Sequence of chain 2.A:
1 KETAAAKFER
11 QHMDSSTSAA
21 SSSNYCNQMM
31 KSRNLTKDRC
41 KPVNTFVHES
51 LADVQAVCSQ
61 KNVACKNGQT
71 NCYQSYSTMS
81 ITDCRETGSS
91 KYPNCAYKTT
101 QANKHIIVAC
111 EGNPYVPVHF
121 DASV

This protein binds this small molecule.
Small molecule (SMILES): O=C1CCCC1

Binding-site contacts:
Ligand atom C2 contacts residue MFW1 of chain 2.F at 4.5 Å.
Ligand atom C1 contacts residue SER23 of chain 2.A at 4.2 Å.
Ligand atom C4 contacts residue SER23 of chain 2.A at 3.0 Å.
Ligand atom C3 contacts residue SER23 of chain 2.A at 3.6 Å.
Ligand atom O1 contacts residue SER22 of chain 2.A at 3.2 Å.
Ligand atom O1 contacts residue SER23 of chain 2.A at 3.0 Å (h-bond).
Ligand atom C3 contacts residue SER22 of chain 2.A at 4.3 Å.
Ligand atom C2 contacts residue SER23 of chain 2.A at 4.5 Å.
Ligand atom C3 contacts residue MFW1 of chain 2.F at 3.5 Å.
Ligand atom C4 contacts residue SER22 of chain 2.A at 4.1 Å.
Ligand atom C5 contacts residue SER23 of chain 2.A at 3.6 Å.